Sequence of chain 1.A:
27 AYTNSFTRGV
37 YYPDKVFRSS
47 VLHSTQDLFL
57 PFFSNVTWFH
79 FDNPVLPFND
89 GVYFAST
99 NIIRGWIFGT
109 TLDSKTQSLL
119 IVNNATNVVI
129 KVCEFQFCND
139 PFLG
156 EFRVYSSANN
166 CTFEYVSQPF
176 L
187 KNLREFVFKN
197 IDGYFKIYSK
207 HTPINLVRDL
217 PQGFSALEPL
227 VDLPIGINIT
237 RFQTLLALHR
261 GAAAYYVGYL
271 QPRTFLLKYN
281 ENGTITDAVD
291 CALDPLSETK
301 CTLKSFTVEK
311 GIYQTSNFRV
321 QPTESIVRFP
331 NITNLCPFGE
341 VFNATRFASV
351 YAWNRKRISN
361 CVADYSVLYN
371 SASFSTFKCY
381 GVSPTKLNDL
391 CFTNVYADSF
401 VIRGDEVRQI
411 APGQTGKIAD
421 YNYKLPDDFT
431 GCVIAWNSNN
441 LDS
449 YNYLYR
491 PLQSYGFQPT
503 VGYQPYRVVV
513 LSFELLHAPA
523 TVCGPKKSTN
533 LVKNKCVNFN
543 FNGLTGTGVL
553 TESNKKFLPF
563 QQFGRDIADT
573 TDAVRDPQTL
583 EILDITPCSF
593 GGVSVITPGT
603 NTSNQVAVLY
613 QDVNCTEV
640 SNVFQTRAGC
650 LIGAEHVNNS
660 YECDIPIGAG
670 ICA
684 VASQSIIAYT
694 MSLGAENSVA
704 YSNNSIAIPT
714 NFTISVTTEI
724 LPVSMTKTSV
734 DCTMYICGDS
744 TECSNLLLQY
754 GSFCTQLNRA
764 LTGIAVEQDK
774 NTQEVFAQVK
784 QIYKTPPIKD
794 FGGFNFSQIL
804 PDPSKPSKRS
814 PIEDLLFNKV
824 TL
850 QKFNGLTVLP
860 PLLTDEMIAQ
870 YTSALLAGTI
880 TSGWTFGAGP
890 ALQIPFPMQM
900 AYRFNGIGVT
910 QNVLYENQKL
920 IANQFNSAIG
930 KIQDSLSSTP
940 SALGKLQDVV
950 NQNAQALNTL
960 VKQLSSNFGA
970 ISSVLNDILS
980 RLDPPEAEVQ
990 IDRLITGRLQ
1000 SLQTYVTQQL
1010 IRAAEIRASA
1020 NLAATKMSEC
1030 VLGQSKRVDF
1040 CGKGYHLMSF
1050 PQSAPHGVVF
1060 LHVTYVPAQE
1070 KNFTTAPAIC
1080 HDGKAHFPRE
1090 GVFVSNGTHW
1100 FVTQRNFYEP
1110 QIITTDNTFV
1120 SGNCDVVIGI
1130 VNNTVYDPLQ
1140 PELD

A small-molecule ligand and the protein it binds are described below.
Small molecule (SMILES): CC(=O)N[C@H]1[C@H](O[C@H]2[C@H](O)[C@@H](NC(C)=O)CO[C@@H]2CO)O[C@H](CO)[C@@H](O)[C@@H]1O

Binding-site contacts:
Ligand atom C1 contacts residue ASN714 of chain 1.A at 1.4 Å.
Ligand atom C7 contacts residue ASN714 of chain 1.A at 3.2 Å.
Ligand atom C5 contacts residue ASN714 of chain 1.A at 3.6 Å.
Ligand atom O6 contacts residue GLN923 of chain 1.A at 3.3 Å (h-bond).
Ligand atom O4 contacts residue LEU919 of chain 1.A at 4.0 Å.
Ligand atom C5 contacts residue LEU919 of chain 1.A at 3.9 Å (hydrophobic).
Ligand atom C6 contacts residue GLN923 of chain 1.A at 4.3 Å.
Ligand atom C6 contacts residue LEU919 of chain 1.A at 4.5 Å (hydrophobic).
Ligand atom C3 contacts residue ASN714 of chain 1.A at 3.8 Å.
Ligand atom C2 contacts residue ASN714 of chain 1.A at 2.4 Å.
Ligand atom O5 contacts residue LEU919 of chain 1.A at 4.4 Å.
Ligand atom C8 contacts residue LEU919 of chain 1.A at 4.3 Å (hydrophobic).
Ligand atom N2 contacts residue ASN714 of chain 1.A at 2.9 Å (h-bond).
Ligand atom O5 contacts residue ASN714 of chain 1.A at 2.3 Å (h-bond).
Ligand atom O7 contacts residue LEU919 of chain 1.A at 3.2 Å.
Ligand atom C7 contacts residue LEU919 of chain 1.A at 3.9 Å (hydrophobic).
Ligand atom O7 contacts residue GLN1068 of chain 1.A at 3.6 Å.
Ligand atom C1 contacts residue LEU919 of chain 1.A at 4.1 Å (hydrophobic).
Ligand atom O7 contacts residue ASN714 of chain 1.A at 3.1 Å (h-bond).
Ligand atom C4 contacts residue ASN714 of chain 1.A at 4.2 Å.
Ligand atom C8 contacts residue ASN714 of chain 1.A at 4.4 Å.
Ligand atom C3 contacts residue LEU919 of chain 1.A at 4.3 Å (hydrophobic).